The small molecule below binds the protein below.
Small molecule (SMILES): CC(=O)N[C@H]1[C@H](O[C@H]2[C@H](O)[C@@H](NC(C)=O)CO[C@@H]2CO[C@H]2O[C@@H](C)[C@@H](O)[C@@H](O)[C@@H]2O)O[C@H](CO)[C@@H](O)[C@@H]1O

Binding-site contacts:
Ligand atom O7 contacts residue ASN341 of chain 5.A at 3.9 Å.
Ligand atom O7 contacts residue ASN342 of chain 5.A at 3.8 Å.
Ligand atom C5 contacts residue ASN341 of chain 5.A at 4.3 Å.
Ligand atom C7 contacts residue GLY336 of chain 5.A at 4.1 Å.
Ligand atom O7 contacts residue PHE337 of chain 5.A at 4.1 Å.
Ligand atom C1 contacts residue SER338 of chain 5.A at 4.0 Å.
Ligand atom O5 contacts residue SER338 of chain 5.A at 4.3 Å.
Ligand atom C1 contacts residue ASN341 of chain 5.A at 1.4 Å.
Ligand atom O7 contacts residue GLY336 of chain 5.A at 3.0 Å (h-bond).
Ligand atom C4 contacts residue ASN341 of chain 5.A at 4.3 Å.
Ligand atom C6 contacts residue ASP340 of chain 5.A at 4.1 Å.
Ligand atom C6 contacts residue SER338 of chain 5.A at 3.9 Å.
Ligand atom C7 contacts residue ASN341 of chain 5.A at 3.0 Å.
Ligand atom O5 contacts residue ASN341 of chain 5.A at 2.4 Å (h-bond).
Ligand atom O5 contacts residue SER338 of chain 5.A at 3.6 Å.
Ligand atom C6 contacts residue ASN341 of chain 5.A at 4.2 Å.
Ligand atom C6 contacts residue SER338 of chain 5.A at 3.9 Å.
Ligand atom C5 contacts residue ASN341 of chain 5.A at 3.6 Å.
Ligand atom O4 contacts residue GLY336 of chain 5.A at 4.4 Å.
Ligand atom C1 contacts residue GLY336 of chain 5.A at 4.5 Å.
Ligand atom C3 contacts residue ASN341 of chain 5.A at 3.8 Å.
Ligand atom C6 contacts residue PHE337 of chain 5.A at 4.0 Å (hydrophobic).
Ligand atom C5 contacts residue SER338 of chain 5.A at 4.0 Å.
Ligand atom C2 contacts residue ASN341 of chain 5.A at 2.5 Å.
Ligand atom C3 contacts residue GLY336 of chain 5.A at 4.3 Å.
Ligand atom O7 contacts residue PRO335 of chain 5.A at 4.0 Å.
Ligand atom N2 contacts residue ASN341 of chain 5.A at 2.9 Å (h-bond).
Ligand atom C8 contacts residue ASN341 of chain 5.A at 2.8 Å.
Ligand atom C5 contacts residue PHE337 of chain 5.A at 4.4 Å (hydrophobic).

Sequence of chain 5.A:
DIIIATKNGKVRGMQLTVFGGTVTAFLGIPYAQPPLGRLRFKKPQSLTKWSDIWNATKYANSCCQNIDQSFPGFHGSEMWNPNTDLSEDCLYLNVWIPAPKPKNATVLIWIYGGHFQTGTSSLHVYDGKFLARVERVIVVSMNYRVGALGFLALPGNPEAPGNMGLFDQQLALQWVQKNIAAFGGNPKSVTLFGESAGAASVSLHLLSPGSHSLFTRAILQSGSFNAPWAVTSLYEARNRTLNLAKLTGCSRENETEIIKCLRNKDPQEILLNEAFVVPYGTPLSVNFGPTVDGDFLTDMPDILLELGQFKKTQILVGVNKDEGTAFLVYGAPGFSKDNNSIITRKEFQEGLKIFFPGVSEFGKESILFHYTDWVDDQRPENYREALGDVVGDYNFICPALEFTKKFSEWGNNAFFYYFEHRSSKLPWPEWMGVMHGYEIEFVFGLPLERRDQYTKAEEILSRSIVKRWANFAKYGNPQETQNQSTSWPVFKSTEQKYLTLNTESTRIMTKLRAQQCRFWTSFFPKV